A protein and the small-molecule ligand that binds it are described below.
Small molecule (SMILES): CC(=O)N[C@H]1[C@H](O[C@H]2[C@H](O)[C@@H](NC(C)=O)CO[C@@H]2CO)O[C@H](CO)[C@@H](O)[C@@H]1O

Binding-site contacts:
Ligand atom O5 contacts residue ASN1121 of chain 1.C at 2.4 Å (h-bond).
Ligand atom C3 contacts residue ASN1121 of chain 1.C at 3.9 Å.
Ligand atom C1 contacts residue ASN1121 of chain 1.C at 1.5 Å.
Ligand atom C5 contacts residue ASN1121 of chain 1.C at 3.7 Å.
Ligand atom O7 contacts residue ASN1121 of chain 1.C at 3.3 Å (h-bond).
Ligand atom N2 contacts residue ASN1121 of chain 1.C at 3.0 Å (h-bond).
Ligand atom C2 contacts residue ASN1121 of chain 1.C at 2.6 Å.
Ligand atom C7 contacts residue ASN1121 of chain 1.C at 3.3 Å.
Ligand atom C4 contacts residue ASN1121 of chain 1.C at 4.3 Å.
Ligand atom C8 contacts residue ILE1119 of chain 1.C at 4.0 Å (hydrophobic).
Ligand atom C8 contacts residue ASN1121 of chain 1.C at 4.3 Å.
Ligand atom O6 contacts residue ASN1121 of chain 1.C at 4.5 Å.

Sequence of chain 1.C:
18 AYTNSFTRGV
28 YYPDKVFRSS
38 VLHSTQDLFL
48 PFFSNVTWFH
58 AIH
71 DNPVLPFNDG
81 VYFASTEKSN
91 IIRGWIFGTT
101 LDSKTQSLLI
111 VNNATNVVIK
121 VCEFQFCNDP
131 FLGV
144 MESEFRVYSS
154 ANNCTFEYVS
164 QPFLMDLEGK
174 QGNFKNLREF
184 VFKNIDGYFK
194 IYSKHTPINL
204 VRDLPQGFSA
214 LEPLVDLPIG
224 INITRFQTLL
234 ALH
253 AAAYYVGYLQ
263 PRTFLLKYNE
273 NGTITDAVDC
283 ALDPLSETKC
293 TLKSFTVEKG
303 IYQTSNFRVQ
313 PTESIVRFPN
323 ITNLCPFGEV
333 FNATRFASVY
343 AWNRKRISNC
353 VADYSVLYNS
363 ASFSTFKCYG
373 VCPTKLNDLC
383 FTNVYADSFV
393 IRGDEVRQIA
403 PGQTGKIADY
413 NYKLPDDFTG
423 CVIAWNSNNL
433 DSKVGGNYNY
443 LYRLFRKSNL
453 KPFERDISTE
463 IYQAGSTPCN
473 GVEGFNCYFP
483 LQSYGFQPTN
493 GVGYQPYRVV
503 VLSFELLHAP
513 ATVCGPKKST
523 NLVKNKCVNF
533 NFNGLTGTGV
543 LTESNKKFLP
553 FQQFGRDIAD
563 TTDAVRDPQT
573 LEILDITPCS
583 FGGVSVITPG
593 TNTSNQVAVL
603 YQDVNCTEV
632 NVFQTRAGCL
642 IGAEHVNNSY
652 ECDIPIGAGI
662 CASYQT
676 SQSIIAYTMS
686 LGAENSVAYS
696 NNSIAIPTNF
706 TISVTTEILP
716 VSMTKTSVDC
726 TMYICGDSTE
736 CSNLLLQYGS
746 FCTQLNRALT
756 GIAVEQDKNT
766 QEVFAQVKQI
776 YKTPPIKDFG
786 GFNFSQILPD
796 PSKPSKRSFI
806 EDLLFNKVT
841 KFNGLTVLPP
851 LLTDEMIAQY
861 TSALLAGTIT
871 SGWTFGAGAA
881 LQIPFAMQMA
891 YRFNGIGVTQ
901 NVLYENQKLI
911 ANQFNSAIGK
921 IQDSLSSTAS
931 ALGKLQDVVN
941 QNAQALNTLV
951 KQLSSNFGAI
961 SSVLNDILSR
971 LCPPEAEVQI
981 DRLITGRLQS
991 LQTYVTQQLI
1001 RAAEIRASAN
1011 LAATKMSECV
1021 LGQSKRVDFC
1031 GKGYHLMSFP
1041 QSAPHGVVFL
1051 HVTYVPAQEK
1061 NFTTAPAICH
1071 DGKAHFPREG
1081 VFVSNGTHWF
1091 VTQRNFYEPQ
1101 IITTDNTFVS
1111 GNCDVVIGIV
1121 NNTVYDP